This small molecule binds to this protein.
Small molecule (SMILES): CNC(=O)c1sc(N2CC3CC2(CNC(=O)c2c[nH]c4ncc(Cl)cc24)C3)nc1C(F)(F)F

Binding-site contacts:
Ligand atom N5 contacts residue MET108 of chain 1.A at 2.8 Å (h-bond).
Ligand atom C16 contacts residue MET164 of chain 1.A at 3.7 Å (hydrophobic).
Ligand atom C13 contacts residue PRO106 of chain 1.A at 3.6 Å (hydrophobic).
Ligand atom C10 contacts residue VAL35 of chain 1.A at 3.7 Å (hydrophobic).
Ligand atom C18 contacts residue PHE107 of chain 1.A at 3.8 Å (hydrophobic).
Ligand atom C contacts residue ASP112 of chain 1.A at 3.5 Å.
Ligand atom N3 contacts residue MET164 of chain 1.A at 3.7 Å.
Ligand atom N4 contacts residue MET108 of chain 1.A at 3.6 Å.
Ligand atom C6 contacts residue ASN162 of chain 1.A at 3.4 Å.
Ligand atom C9 contacts residue MET164 of chain 1.A at 3.2 Å (hydrophobic).
Ligand atom C12 contacts residue MET164 of chain 1.A at 3.6 Å (hydrophobic).
Ligand atom F1 contacts residue VAL35 of chain 1.A at 3.2 Å.
Ligand atom C13 contacts residue ILE84 of chain 1.A at 3.9 Å (hydrophobic).
Ligand atom C14 contacts residue ALA51 of chain 1.A at 3.5 Å (hydrophobic).
Ligand atom N4 contacts residue ALA51 of chain 1.A at 3.4 Å.
Ligand atom C5 contacts residue MET164 of chain 1.A at 3.5 Å (hydrophobic).
Ligand atom C13 contacts residue ALA51 of chain 1.A at 3.7 Å (hydrophobic).
Ligand atom F2 contacts residue VAL35 of chain 1.A at 3.7 Å.
Ligand atom C11 contacts residue MET164 of chain 1.A at 3.6 Å (hydrophobic).
Ligand atom N5 contacts residue PHE107 of chain 1.A at 3.7 Å.
Ligand atom C18 contacts residue MET108 of chain 1.A at 3.3 Å (hydrophobic).
Ligand atom C14 contacts residue PRO106 of chain 1.A at 3.7 Å (hydrophobic).
Ligand atom C5 contacts residue ARG161 of chain 1.A at 3.0 Å.
Ligand atom C13 contacts residue LEU105 of chain 1.A at 3.8 Å (hydrophobic).
Ligand atom F contacts residue LEU27 of chain 1.A at 3.5 Å.
Ligand atom C4 contacts residue MET164 of chain 1.A at 3.7 Å (hydrophobic).
Ligand atom C8 contacts residue MET164 of chain 1.A at 3.7 Å (hydrophobic).
Ligand atom C contacts residue THR115 of chain 1.A at 3.6 Å.
Ligand atom C14 contacts residue MET108 of chain 1.A at 3.8 Å (hydrophobic).
Ligand atom O1 contacts residue LEU105 of chain 1.A at 3.2 Å.
Ligand atom F2 contacts residue GLY28 of chain 1.A at 3.2 Å.
Ligand atom C15 contacts residue MET164 of chain 1.A at 3.6 Å (hydrophobic).
Ligand atom C7 contacts residue ASP175 of chain 1.A at 3.5 Å.
Ligand atom S contacts residue ASP112 of chain 1.A at 3.6 Å.
Ligand atom N2 contacts residue MET164 of chain 1.A at 3.3 Å.
Ligand atom N4 contacts residue PRO106 of chain 1.A at 2.7 Å (h-bond).
Ligand atom F1 contacts residue LEU27 of chain 1.A at 3.8 Å.
Ligand atom C15 contacts residue ALA51 of chain 1.A at 3.8 Å (hydrophobic).
Ligand atom C6 contacts residue ASP175 of chain 1.A at 3.8 Å.
Ligand atom N contacts residue ASP112 of chain 1.A at 2.9 Å (salt-bridge).

Sequence of chain 1.A:
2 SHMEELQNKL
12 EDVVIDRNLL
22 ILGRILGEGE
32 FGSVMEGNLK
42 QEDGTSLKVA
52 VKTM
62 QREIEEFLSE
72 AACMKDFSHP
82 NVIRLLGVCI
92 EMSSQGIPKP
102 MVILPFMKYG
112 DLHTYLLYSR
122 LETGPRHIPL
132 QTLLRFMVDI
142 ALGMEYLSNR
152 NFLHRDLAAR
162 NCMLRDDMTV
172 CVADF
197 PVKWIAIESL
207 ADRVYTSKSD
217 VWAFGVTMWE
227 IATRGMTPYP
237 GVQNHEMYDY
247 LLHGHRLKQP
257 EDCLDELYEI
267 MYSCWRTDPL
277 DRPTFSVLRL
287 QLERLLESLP